This small molecule binds to this protein.
Small molecule (SMILES): CC(C)C[C@H](NC(=O)[C@H](CC(C)C)NC(=O)[C@@H]1CCCN1C(=O)[C@H](Cc1ccccc1)NC(=O)[C@H](CC(C)C)NC(=O)[C@H](CCCN=C(N)N)NC(=O)[C@@H]1CCCN1C(=O)[C@H](CC(C)C)NC(=O)[C@@H](N)CCC(N)=O)C(=O)O

Binding-site contacts:
Ligand atom CB contacts residue SO41 of chain 1.L at 3.5 Å.
Ligand atom NE2 contacts residue THR163 of chain 1.A at 3.5 Å.
Ligand atom CB contacts residue TYR171 of chain 1.A at 3.5 Å (hydrophobic).
Ligand atom N contacts residue TYR159 of chain 1.A at 3.4 Å.
Ligand atom CA contacts residue TYR159 of chain 1.A at 3.6 Å (hydrophobic).
Ligand atom CD contacts residue TYR116 of chain 1.A at 3.4 Å (hydrophobic).
Ligand atom CD2 contacts residue TYR7 of chain 1.A at 3.4 Å (hydrophobic).
Ligand atom CB contacts residue TRP147 of chain 1.A at 3.6 Å (hydrophobic).
Ligand atom N contacts residue GLU63 of chain 1.A at 2.9 Å (salt-bridge).
Ligand atom C contacts residue TYR84 of chain 1.A at 3.4 Å (hydrophobic).
Ligand atom CD contacts residue TYR159 of chain 1.A at 3.5 Å (hydrophobic).
Ligand atom CA contacts residue TYR7 of chain 1.A at 3.5 Å (hydrophobic).
Ligand atom OE1 contacts residue ARG170 of chain 1.A at 3.2 Å (salt-bridge).
Ligand atom N contacts residue TYR171 of chain 1.A at 2.8 Å (h-bond).
Ligand atom CD contacts residue PHE99 of chain 1.A at 3.3 Å (hydrophobic).
Ligand atom O contacts residue THR73 of chain 1.A at 3.5 Å.
Ligand atom CG contacts residue ASN77 of chain 1.A at 3.5 Å.
Ligand atom O contacts residue TYR84 of chain 1.A at 3.4 Å (h-bond).
Ligand atom CA contacts residue TYR171 of chain 1.A at 3.4 Å (hydrophobic).
Ligand atom CA contacts residue ASN77 of chain 1.A at 3.2 Å.
Ligand atom N contacts residue SO41 of chain 1.L at 3.3 Å (h-bond).
Ligand atom N contacts residue ASN77 of chain 1.A at 2.9 Å (h-bond).
Ligand atom O contacts residue TYR159 of chain 1.A at 2.7 Å (h-bond).
Ligand atom O contacts residue TRP147 of chain 1.A at 2.8 Å (h-bond).
Ligand atom OXT contacts residue THR143 of chain 1.A at 2.6 Å (h-bond).
Ligand atom CE1 contacts residue LYS66 of chain 1.A at 3.3 Å.
Ligand atom O contacts residue LYS66 of chain 1.A at 3.4 Å.
Ligand atom O contacts residue ASN77 of chain 1.A at 3.1 Å (h-bond).
Ligand atom OXT contacts residue TYR84 of chain 1.A at 2.7 Å (h-bond).
Ligand atom NH1 contacts residue LYS66 of chain 1.A at 3.6 Å.
Ligand atom CB contacts residue GLU63 of chain 1.A at 3.5 Å.
Ligand atom CD2 contacts residue HIS70 of chain 1.A at 3.6 Å.
Ligand atom CE2 contacts residue HIS70 of chain 1.A at 3.6 Å.
Ligand atom O contacts residue LYS66 of chain 1.A at 2.9 Å (salt-bridge).
Ligand atom C contacts residue THR143 of chain 1.A at 3.5 Å.
Ligand atom C contacts residue ASN77 of chain 1.A at 3.5 Å.
Ligand atom O contacts residue THR73 of chain 1.A at 3.5 Å.
Ligand atom N contacts residue MET5 of chain 1.A at 3.6 Å.
Ligand atom N contacts residue TYR7 of chain 1.A at 2.9 Å (h-bond).
Ligand atom CG contacts residue GLU63 of chain 1.A at 3.4 Å.

Sequence of chain 1.A:
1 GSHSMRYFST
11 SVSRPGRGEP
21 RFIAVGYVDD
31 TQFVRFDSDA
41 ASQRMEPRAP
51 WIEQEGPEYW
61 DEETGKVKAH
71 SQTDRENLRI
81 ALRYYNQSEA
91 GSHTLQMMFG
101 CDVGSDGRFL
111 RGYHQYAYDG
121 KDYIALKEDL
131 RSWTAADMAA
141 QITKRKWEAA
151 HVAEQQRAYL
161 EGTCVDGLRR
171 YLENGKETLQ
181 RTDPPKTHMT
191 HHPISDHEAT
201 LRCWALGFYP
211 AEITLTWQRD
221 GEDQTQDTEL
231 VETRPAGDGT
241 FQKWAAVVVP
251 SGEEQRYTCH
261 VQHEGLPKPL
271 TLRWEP